Sequence of chain 32.E:
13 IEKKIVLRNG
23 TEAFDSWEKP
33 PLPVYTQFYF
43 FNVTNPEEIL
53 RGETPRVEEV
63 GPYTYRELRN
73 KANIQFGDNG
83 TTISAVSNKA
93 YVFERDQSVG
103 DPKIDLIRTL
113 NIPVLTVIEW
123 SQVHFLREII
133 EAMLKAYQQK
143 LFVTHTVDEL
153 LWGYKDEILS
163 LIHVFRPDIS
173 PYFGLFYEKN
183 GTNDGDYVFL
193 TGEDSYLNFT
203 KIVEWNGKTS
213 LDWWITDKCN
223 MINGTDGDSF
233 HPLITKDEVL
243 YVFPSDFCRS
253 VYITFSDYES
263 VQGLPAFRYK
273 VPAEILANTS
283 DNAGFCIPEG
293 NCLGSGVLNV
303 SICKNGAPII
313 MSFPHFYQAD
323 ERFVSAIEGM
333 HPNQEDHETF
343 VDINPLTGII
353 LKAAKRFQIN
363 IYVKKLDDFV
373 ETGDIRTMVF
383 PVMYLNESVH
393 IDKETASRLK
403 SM

This protein binds this small molecule.
Small molecule (SMILES): CC(=O)N[C@@H]1[C@@H](O)[C@H](O)[C@@H](CO)O[C@H]1O

Binding-site contacts:
Ligand atom C3 contacts residue ASN21 of chain 32.E at 3.7 Å.
Ligand atom C7 contacts residue ASN21 of chain 32.E at 4.0 Å.
Ligand atom N2 contacts residue ASN21 of chain 32.E at 3.3 Å (h-bond).
Ligand atom O5 contacts residue ASN21 of chain 32.E at 2.5 Å (h-bond).
Ligand atom O6 contacts residue ASN21 of chain 32.E at 4.3 Å.
Ligand atom C6 contacts residue ASN21 of chain 32.E at 3.3 Å.
Ligand atom C5 contacts residue ASN21 of chain 32.E at 3.3 Å.
Ligand atom C2 contacts residue ASN21 of chain 32.E at 2.5 Å.
Ligand atom C4 contacts residue ASN21 of chain 32.E at 3.8 Å.
Ligand atom O7 contacts residue ASN21 of chain 32.E at 4.0 Å.
Ligand atom C1 contacts residue ASN21 of chain 32.E at 1.4 Å.